Binding-site contacts:
Ligand atom C8 contacts residue ASN1077 of chain 1.A at 3.5 Å.
Ligand atom C3 contacts residue ASN1077 of chain 1.A at 3.8 Å.
Ligand atom O4 contacts residue ALA709 of chain 1.A at 4.1 Å.
Ligand atom C1 contacts residue ASN1077 of chain 1.A at 1.4 Å.
Ligand atom C3 contacts residue ALA709 of chain 1.A at 3.9 Å (hydrophobic).
Ligand atom C7 contacts residue GLN898 of chain 1.B at 4.1 Å.
Ligand atom C8 contacts residue ALA716 of chain 1.A at 3.9 Å (hydrophobic).
Ligand atom O7 contacts residue ASN1077 of chain 1.A at 3.3 Å (h-bond).
Ligand atom O7 contacts residue LYS1076 of chain 1.A at 4.0 Å.
Ligand atom C8 contacts residue GLU1075 of chain 1.A at 3.8 Å.
Ligand atom C7 contacts residue ASN1077 of chain 1.A at 3.1 Å.
Ligand atom N2 contacts residue ASN1077 of chain 1.A at 2.9 Å (h-bond).
Ligand atom C2 contacts residue ASN1077 of chain 1.A at 2.5 Å.
Ligand atom C4 contacts residue ASN1077 of chain 1.A at 4.2 Å.
Ligand atom C7 contacts residue LYS1076 of chain 1.A at 4.2 Å.
Ligand atom C5 contacts residue ALA709 of chain 1.A at 4.5 Å (hydrophobic).
Ligand atom C8 contacts residue GLN898 of chain 1.B at 3.8 Å.
Ligand atom C8 contacts residue LYS1076 of chain 1.A at 3.6 Å.
Ligand atom O5 contacts residue ASN1077 of chain 1.A at 2.3 Å (h-bond).
Ligand atom C5 contacts residue ASN1077 of chain 1.A at 3.6 Å.
Ligand atom N2 contacts residue GLN898 of chain 1.B at 3.6 Å (h-bond).
Ligand atom C1 contacts residue GLN898 of chain 1.B at 4.4 Å.
Ligand atom C4 contacts residue ALA709 of chain 1.A at 4.4 Å (hydrophobic).

A protein and the small-molecule ligand that binds it are described below.
Small molecule (SMILES): CC(=O)N[C@@H]1[C@@H](O)[C@H](O)[C@@H](CO)O[C@H]1O

Sequence of chain 1.B:
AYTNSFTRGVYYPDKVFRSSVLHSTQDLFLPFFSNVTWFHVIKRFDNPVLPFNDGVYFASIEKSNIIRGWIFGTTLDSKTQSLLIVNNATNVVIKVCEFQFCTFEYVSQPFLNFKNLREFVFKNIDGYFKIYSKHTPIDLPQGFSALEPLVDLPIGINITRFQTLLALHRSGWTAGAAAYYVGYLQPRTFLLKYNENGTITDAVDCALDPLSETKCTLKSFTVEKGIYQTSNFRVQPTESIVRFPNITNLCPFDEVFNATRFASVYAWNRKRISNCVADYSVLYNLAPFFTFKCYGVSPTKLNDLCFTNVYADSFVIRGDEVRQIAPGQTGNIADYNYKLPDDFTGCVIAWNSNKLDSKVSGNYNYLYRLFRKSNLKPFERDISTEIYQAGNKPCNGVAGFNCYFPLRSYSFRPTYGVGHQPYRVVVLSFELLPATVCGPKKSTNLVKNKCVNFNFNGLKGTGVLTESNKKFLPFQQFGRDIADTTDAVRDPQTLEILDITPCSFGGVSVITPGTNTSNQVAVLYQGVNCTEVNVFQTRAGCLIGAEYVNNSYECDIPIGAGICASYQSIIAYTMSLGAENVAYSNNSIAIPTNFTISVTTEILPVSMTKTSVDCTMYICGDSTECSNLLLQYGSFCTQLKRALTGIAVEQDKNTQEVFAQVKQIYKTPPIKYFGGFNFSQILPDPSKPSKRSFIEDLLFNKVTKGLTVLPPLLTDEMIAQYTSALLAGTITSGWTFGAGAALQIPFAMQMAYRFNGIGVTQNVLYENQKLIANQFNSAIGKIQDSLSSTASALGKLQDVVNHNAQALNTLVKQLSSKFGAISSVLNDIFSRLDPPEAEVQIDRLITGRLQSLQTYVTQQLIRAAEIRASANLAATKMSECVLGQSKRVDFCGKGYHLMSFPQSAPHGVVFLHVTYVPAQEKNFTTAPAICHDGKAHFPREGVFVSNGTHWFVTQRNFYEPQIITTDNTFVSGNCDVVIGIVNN

Sequence of chain 1.A:
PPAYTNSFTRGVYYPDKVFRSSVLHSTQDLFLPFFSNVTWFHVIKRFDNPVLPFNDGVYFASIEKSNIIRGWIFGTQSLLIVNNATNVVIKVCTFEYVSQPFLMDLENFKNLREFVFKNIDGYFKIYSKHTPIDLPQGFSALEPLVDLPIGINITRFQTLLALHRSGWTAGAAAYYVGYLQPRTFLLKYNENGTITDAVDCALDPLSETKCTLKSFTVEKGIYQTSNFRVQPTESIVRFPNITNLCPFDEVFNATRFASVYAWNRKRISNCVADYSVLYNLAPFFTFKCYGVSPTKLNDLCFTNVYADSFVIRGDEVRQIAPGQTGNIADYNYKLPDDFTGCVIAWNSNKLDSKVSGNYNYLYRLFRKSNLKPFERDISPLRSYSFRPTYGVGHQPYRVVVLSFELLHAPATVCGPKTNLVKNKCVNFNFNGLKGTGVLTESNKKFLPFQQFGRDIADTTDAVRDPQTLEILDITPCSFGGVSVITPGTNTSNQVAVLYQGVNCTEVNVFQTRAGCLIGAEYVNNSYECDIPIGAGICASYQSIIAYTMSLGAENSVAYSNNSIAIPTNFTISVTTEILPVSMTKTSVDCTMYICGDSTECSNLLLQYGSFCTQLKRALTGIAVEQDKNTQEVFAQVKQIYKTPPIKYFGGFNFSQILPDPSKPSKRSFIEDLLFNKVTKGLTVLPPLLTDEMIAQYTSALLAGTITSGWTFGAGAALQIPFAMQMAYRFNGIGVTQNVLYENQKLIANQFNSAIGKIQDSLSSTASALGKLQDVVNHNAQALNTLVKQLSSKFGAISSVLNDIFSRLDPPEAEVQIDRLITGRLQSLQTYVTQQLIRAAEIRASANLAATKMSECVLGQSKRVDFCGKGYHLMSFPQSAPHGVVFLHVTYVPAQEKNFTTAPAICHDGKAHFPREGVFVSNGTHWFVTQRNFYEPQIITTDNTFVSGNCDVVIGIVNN